Binding-site contacts:
Ligand atom O6 contacts residue LEU43 of chain 1.A at 4.3 Å.
Ligand atom C4 contacts residue ASN58 of chain 1.A at 3.5 Å.
Ligand atom O5 contacts residue ASN39 of chain 1.A at 3.5 Å (h-bond).
Ligand atom C2 contacts residue LEU43 of chain 1.A at 4.2 Å (hydrophobic).
Ligand atom C4 contacts residue TYR40 of chain 1.A at 3.4 Å (hydrophobic).
Ligand atom C2 contacts residue ASN39 of chain 1.A at 3.5 Å.
Ligand atom C1 contacts residue VAL45 of chain 1.A at 4.4 Å (hydrophobic).
Ligand atom C4 contacts residue ILE57 of chain 1.A at 3.7 Å (hydrophobic).
Ligand atom C1 contacts residue ASN39 of chain 1.A at 3.8 Å.
Ligand atom C1 contacts residue LEU43 of chain 1.A at 4.2 Å (hydrophobic).
Ligand atom C1 contacts residue TYR40 of chain 1.A at 3.4 Å (hydrophobic).

Sequence of chain 1.A:
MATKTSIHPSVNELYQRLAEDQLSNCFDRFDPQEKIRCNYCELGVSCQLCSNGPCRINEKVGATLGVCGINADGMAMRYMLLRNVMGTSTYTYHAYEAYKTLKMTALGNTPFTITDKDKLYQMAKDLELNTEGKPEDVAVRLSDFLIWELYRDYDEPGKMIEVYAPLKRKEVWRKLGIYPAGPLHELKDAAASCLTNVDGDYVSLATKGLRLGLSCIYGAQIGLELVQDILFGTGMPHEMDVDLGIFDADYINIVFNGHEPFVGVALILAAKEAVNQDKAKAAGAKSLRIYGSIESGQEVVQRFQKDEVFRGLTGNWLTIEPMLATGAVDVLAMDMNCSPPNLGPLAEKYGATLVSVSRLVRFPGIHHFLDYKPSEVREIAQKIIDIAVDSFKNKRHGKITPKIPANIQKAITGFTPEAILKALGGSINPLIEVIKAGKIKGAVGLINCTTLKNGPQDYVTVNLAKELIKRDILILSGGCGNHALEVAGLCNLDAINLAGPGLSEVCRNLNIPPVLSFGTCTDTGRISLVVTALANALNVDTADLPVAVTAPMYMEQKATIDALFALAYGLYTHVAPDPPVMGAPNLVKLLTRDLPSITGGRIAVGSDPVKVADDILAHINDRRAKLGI

A protein and the small-molecule ligand that binds it are described below.
Small molecule (SMILES): C[C@@H](O)[C@@H](C)O